Binding-site contacts:
Ligand atom C1 contacts residue ASN96 of chain 1.A at 1.4 Å.
Ligand atom C5 contacts residue ASN96 of chain 1.A at 3.6 Å.
Ligand atom C3 contacts residue ASN96 of chain 1.A at 3.9 Å.
Ligand atom C7 contacts residue GLU118 of chain 1.A at 3.8 Å.
Ligand atom O5 contacts residue ASN96 of chain 1.A at 2.4 Å (h-bond).
Ligand atom C3 contacts residue GLU118 of chain 1.A at 4.1 Å.
Ligand atom C1 contacts residue GLU118 of chain 1.A at 3.6 Å.
Ligand atom C4 contacts residue ASN96 of chain 1.A at 4.3 Å.
Ligand atom N2 contacts residue ASN96 of chain 1.A at 3.0 Å (h-bond).
Ligand atom C2 contacts residue ASN96 of chain 1.A at 2.6 Å.
Ligand atom N2 contacts residue GLU118 of chain 1.A at 3.3 Å.
Ligand atom C2 contacts residue GLU118 of chain 1.A at 4.0 Å.
Ligand atom C8 contacts residue GLU118 of chain 1.A at 3.8 Å.
Ligand atom C7 contacts residue ASN96 of chain 1.A at 4.3 Å.

Sequence of chain 1.A:
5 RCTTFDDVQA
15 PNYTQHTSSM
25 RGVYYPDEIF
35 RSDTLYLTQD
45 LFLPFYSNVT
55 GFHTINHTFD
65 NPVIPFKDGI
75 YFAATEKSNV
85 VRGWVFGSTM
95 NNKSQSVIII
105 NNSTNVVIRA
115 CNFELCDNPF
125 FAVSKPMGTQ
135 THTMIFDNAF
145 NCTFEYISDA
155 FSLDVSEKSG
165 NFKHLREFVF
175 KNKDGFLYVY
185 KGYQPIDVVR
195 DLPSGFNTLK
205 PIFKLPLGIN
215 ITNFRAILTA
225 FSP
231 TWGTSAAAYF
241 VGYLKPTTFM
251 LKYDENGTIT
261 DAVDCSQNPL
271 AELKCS

This small molecule binds to this protein.
Small molecule (SMILES): CC(=O)N[C@@H]1[C@@H](O)[C@H](O)[C@@H](CO)O[C@H]1O